Sequence of chain 1.B:
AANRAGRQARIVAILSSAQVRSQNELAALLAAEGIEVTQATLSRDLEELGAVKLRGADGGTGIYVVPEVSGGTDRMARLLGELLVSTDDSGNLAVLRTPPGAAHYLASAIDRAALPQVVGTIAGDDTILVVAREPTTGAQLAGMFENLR

Sequence of chain 1.D:
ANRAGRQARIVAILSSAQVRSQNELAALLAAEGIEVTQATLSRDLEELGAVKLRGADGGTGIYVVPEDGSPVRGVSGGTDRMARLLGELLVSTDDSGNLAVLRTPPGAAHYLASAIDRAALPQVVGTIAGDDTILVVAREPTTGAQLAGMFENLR

Binding-site contacts:
Ligand atom C contacts residue ALA144 of chain 1.E at 3.8 Å (hydrophobic).
Ligand atom NH1 contacts residue PRO121 of chain 1.B at 4.0 Å.
Ligand atom CZ contacts residue SER129 of chain 1.E at 4.0 Å.
Ligand atom NE contacts residue SER129 of chain 1.E at 3.6 Å.
Ligand atom OXT contacts residue ALA144 of chain 1.E at 3.0 Å (h-bond).
Ligand atom C contacts residue THR142 of chain 1.E at 3.7 Å.
Ligand atom OXT contacts residue ILE143 of chain 1.E at 3.8 Å.
Ligand atom O contacts residue GLY145 of chain 1.D at 3.2 Å.
Ligand atom NH2 contacts residue ASP146 of chain 1.D at 4.1 Å.
Ligand atom C contacts residue ILE143 of chain 1.E at 4.1 Å (hydrophobic).
Ligand atom CA contacts residue THR142 of chain 1.E at 3.6 Å.
Ligand atom CB contacts residue ASP132 of chain 1.E at 3.8 Å.
Ligand atom N contacts residue ASP147 of chain 1.D at 3.4 Å (salt-bridge).
Ligand atom NH1 contacts residue GLY122 of chain 1.B at 3.9 Å.
Ligand atom CA contacts residue ALA144 of chain 1.E at 4.2 Å (hydrophobic).
Ligand atom O contacts residue ASP146 of chain 1.D at 2.9 Å (salt-bridge).
Ligand atom C contacts residue ASP146 of chain 1.D at 3.6 Å.
Ligand atom NH1 contacts residue ASP146 of chain 1.B at 3.4 Å (salt-bridge).
Ligand atom O contacts residue THR142 of chain 1.E at 3.9 Å.
Ligand atom CB contacts residue ALA128 of chain 1.E at 4.3 Å (hydrophobic).
Ligand atom CZ contacts residue ASP146 of chain 1.D at 4.1 Å.
Ligand atom CG contacts residue ASP132 of chain 1.E at 2.9 Å.
Ligand atom CG contacts residue SER129 of chain 1.E at 3.5 Å.
Ligand atom C contacts residue GLY145 of chain 1.D at 3.8 Å.
Ligand atom N contacts residue THR142 of chain 1.E at 3.1 Å (h-bond).
Ligand atom OXT contacts residue HIS125 of chain 1.E at 4.3 Å.
Ligand atom NH2 contacts residue SER129 of chain 1.E at 4.0 Å.
Ligand atom CD contacts residue ASP147 of chain 1.D at 4.1 Å.
Ligand atom CD contacts residue SER129 of chain 1.E at 3.7 Å.
Ligand atom O contacts residue ILE143 of chain 1.E at 4.3 Å.
Ligand atom CD contacts residue ASP132 of chain 1.E at 3.6 Å.
Ligand atom CA contacts residue ASP132 of chain 1.E at 3.6 Å.
Ligand atom OXT contacts residue GLY145 of chain 1.D at 3.4 Å.
Ligand atom CG contacts residue ALA128 of chain 1.E at 3.8 Å (hydrophobic).
Ligand atom OXT contacts residue ASP146 of chain 1.D at 3.9 Å.
Ligand atom N contacts residue ASP132 of chain 1.E at 2.7 Å (salt-bridge).
Ligand atom N contacts residue THR148 of chain 1.D at 3.6 Å.
Ligand atom O contacts residue ASP147 of chain 1.D at 3.7 Å.
Ligand atom NH1 contacts residue ASP146 of chain 1.D at 4.3 Å.
Ligand atom O contacts residue THR148 of chain 1.D at 3.9 Å.

Sequence of chain 1.E:
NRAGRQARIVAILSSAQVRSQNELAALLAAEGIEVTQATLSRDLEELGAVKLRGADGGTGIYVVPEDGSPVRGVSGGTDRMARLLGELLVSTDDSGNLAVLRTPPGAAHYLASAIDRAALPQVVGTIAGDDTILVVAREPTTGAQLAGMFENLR

This small molecule binds to this protein.
Small molecule (SMILES): NC(=[NH2+])NCCC[C@H](N)C(=O)O